A protein and the small-molecule ligand that binds it are described below.
Small molecule (SMILES): O=C(O)c1ccccn1

Binding-site contacts:
Ligand atom C4 contacts residue LYS204 of chain 1.C at 4.5 Å.
Ligand atom C2 contacts residue GLN143 of chain 1.C at 4.1 Å.
Ligand atom C6 contacts residue PRO203 of chain 1.C at 3.4 Å (hydrophobic).
Ligand atom C3 contacts residue GLN143 of chain 1.C at 4.2 Å.
Ligand atom C2 contacts residue HIS201 of chain 1.C at 3.4 Å.
Ligand atom C5 contacts residue PRO203 of chain 1.C at 3.6 Å (hydrophobic).
Ligand atom O1 contacts residue HIS201 of chain 1.C at 3.1 Å (h-bond).
Ligand atom C1 contacts residue GLN143 of chain 1.C at 3.6 Å.
Ligand atom C5 contacts residue GLN143 of chain 1.C at 4.1 Å.
Ligand atom C6 contacts residue HIS201 of chain 1.C at 4.2 Å.
Ligand atom C2 contacts residue LYS204 of chain 1.E at 4.0 Å.
Ligand atom C6 contacts residue GLN143 of chain 1.C at 3.8 Å.
Ligand atom O2 contacts residue HIS201 of chain 1.C at 3.6 Å (h-bond).
Ligand atom C6 contacts residue LEU144 of chain 1.C at 4.1 Å (hydrophobic).
Ligand atom O2 contacts residue ARG192 of chain 1.E at 2.9 Å (salt-bridge).
Ligand atom O1 contacts residue GLN143 of chain 1.C at 3.4 Å (h-bond).
Ligand atom N2 contacts residue GLN143 of chain 1.C at 3.8 Å.
Ligand atom O1 contacts residue LYS204 of chain 1.E at 4.3 Å.
Ligand atom C3 contacts residue 6PC1 of chain 1.S at 3.3 Å.
Ligand atom C4 contacts residue GLN143 of chain 1.C at 4.3 Å.
Ligand atom C4 contacts residue ASN141 of chain 1.C at 3.7 Å.
Ligand atom C4 contacts residue PRO203 of chain 1.C at 4.3 Å (hydrophobic).
Ligand atom C2 contacts residue ARG192 of chain 1.E at 3.5 Å.
Ligand atom C5 contacts residue LEU144 of chain 1.C at 3.7 Å (hydrophobic).
Ligand atom N2 contacts residue LYS204 of chain 1.E at 3.8 Å.
Ligand atom O1 contacts residue ARG192 of chain 1.E at 2.9 Å (salt-bridge).
Ligand atom C4 contacts residue 6PC1 of chain 1.S at 4.1 Å.
Ligand atom O2 contacts residue PRO203 of chain 1.E at 3.6 Å.
Ligand atom N2 contacts residue 6PC1 of chain 1.S at 4.0 Å.
Ligand atom C5 contacts residue ASN141 of chain 1.C at 4.3 Å.
Ligand atom C1 contacts residue PRO203 of chain 1.C at 4.0 Å (hydrophobic).
Ligand atom O2 contacts residue LYS204 of chain 1.E at 3.0 Å (salt-bridge).
Ligand atom C3 contacts residue ASN141 of chain 1.C at 4.3 Å.
Ligand atom C1 contacts residue HIS201 of chain 1.C at 4.2 Å.

Sequence of chain 1.C:
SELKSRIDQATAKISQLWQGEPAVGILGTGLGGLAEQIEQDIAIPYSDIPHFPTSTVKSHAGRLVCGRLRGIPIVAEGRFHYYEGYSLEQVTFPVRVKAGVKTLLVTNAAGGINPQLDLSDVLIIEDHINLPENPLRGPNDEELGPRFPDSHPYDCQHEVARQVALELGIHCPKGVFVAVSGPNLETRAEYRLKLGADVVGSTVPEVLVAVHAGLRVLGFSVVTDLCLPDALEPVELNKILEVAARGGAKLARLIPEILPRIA

Sequence of chain 1.E:
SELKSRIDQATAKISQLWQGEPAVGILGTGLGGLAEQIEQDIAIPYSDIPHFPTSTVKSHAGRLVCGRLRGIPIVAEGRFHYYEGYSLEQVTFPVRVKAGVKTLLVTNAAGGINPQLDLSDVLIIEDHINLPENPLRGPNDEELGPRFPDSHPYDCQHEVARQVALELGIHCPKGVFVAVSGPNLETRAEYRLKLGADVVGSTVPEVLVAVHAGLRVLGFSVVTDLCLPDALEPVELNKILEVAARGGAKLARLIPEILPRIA